Binding-site contacts:
Ligand atom N07 contacts residue PHE283 of chain 1.B at 3.4 Å.
Ligand atom C22 contacts residue ILE246 of chain 1.B at 3.3 Å (hydrophobic).
Ligand atom C10 contacts residue LEU189 of chain 1.B at 3.7 Å (hydrophobic).
Ligand atom N05 contacts residue PHE283 of chain 1.B at 3.7 Å.
Ligand atom N29 contacts residue MET267 of chain 1.B at 3.7 Å.
Ligand atom C25 contacts residue TYR247 of chain 1.B at 3.5 Å (hydrophobic).
Ligand atom C06 contacts residue PHE283 of chain 1.B at 3.4 Å (hydrophobic).
Ligand atom N26 contacts residue TYR247 of chain 1.B at 2.6 Å (h-bond).
Ligand atom C27 contacts residue GLY279 of chain 1.B at 3.5 Å.
Ligand atom C25 contacts residue GLY279 of chain 1.B at 3.6 Å.
Ligand atom C08 contacts residue PHE283 of chain 1.B at 3.6 Å (hydrophobic).
Ligand atom N15 contacts residue LEU189 of chain 1.B at 3.7 Å.
Ligand atom N28 contacts residue MET267 of chain 1.B at 3.7 Å.
Ligand atom C23 contacts residue TYR247 of chain 1.B at 3.6 Å (hydrophobic).
Ligand atom N09 contacts residue PHE283 of chain 1.B at 3.6 Å.
Ligand atom C25 contacts residue MET267 of chain 1.B at 3.8 Å (hydrophobic).
Ligand atom N16 contacts residue LEU189 of chain 1.B at 3.5 Å.
Ligand atom C03 contacts residue PHE283 of chain 1.B at 3.7 Å (hydrophobic).
Ligand atom C31 contacts residue MET267 of chain 1.B at 3.6 Å (hydrophobic).
Ligand atom N30 contacts residue GLY279 of chain 1.B at 3.3 Å.
Ligand atom C27 contacts residue MET267 of chain 1.B at 3.7 Å (hydrophobic).
Ligand atom C04 contacts residue GLN280 of chain 1.B at 3.7 Å.
Ligand atom C34 contacts residue TYR247 of chain 1.B at 3.6 Å (hydrophobic).
Ligand atom C24 contacts residue GLN280 of chain 1.B at 3.7 Å.
Ligand atom C03 contacts residue ILE246 of chain 1.B at 3.6 Å (hydrophobic).
Ligand atom N26 contacts residue GLY279 of chain 1.B at 3.7 Å.
Ligand atom C23 contacts residue GLN280 of chain 1.B at 3.5 Å.
Ligand atom C33 contacts residue GLU275 of chain 1.B at 3.5 Å.
Ligand atom N01 contacts residue GLN280 of chain 1.B at 3.0 Å (h-bond).
Ligand atom C27 contacts residue TYR247 of chain 1.B at 3.7 Å (hydrophobic).
Ligand atom C02 contacts residue ILE246 of chain 1.B at 3.4 Å (hydrophobic).
Ligand atom C24 contacts residue PHE283 of chain 1.B at 3.5 Å (hydrophobic).
Ligand atom C36 contacts residue PHE193 of chain 1.B at 3.8 Å (hydrophobic).
Ligand atom N28 contacts residue GLY279 of chain 1.B at 3.7 Å.
Ligand atom N29 contacts residue GLY279 of chain 1.B at 3.6 Å (h-bond).
Ligand atom N26 contacts residue MET267 of chain 1.B at 3.8 Å.
Ligand atom N09 contacts residue PHE250 of chain 1.B at 3.6 Å.
Ligand atom C12 contacts residue LEU189 of chain 1.B at 3.6 Å (hydrophobic).
Ligand atom C22 contacts residue GLN280 of chain 1.B at 3.8 Å.
Ligand atom N13 contacts residue LEU189 of chain 1.B at 3.8 Å.

Sequence of chain 1.B:
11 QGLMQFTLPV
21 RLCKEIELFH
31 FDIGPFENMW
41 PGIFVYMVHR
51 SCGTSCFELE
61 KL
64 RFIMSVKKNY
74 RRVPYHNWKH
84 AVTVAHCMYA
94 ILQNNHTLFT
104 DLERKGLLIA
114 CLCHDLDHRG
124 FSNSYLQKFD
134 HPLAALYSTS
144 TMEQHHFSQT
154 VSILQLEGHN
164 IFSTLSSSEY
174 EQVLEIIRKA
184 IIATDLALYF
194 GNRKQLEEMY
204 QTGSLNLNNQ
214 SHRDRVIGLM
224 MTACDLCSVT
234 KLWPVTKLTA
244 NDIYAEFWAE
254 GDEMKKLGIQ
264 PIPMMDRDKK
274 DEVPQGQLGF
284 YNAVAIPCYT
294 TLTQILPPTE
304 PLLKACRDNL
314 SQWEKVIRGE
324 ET

This protein binds this small molecule.
Small molecule (SMILES): Cc1cc2nc(CCc3nc(N4CCCC4)n(C)n3)nn2c(CCc2nc(N3CCCC3)n(C)n2)n1